Sequence of chain 1.A:
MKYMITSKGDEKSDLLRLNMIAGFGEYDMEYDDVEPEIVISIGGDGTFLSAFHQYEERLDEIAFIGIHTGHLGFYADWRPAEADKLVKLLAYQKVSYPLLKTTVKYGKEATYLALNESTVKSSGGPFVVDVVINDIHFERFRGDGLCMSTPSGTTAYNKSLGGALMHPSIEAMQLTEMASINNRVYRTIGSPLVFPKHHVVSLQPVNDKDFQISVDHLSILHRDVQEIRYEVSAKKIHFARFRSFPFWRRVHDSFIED

Binding-site contacts:
Ligand atom C2 contacts residue ILE187 of chain 1.A at 3.2 Å (hydrophobic).
Ligand atom C8 contacts residue HIS223 of chain 4.A at 3.8 Å.
Ligand atom C3' contacts residue GLU123 of chain 4.A at 3.4 Å.
Ligand atom C2 contacts residue SER166 of chain 4.A at 2.9 Å.
Ligand atom N1 contacts residue ILE187 of chain 1.A at 3.1 Å.
Ligand atom N6 contacts residue TYR163 of chain 4.A at 3.8 Å.
Ligand atom O2' contacts residue TYR163 of chain 4.A at 3.1 Å (h-bond).
Ligand atom C2 contacts residue TYR163 of chain 4.A at 3.9 Å (hydrophobic).
Ligand atom N3 contacts residue ILE187 of chain 1.A at 3.9 Å.
Ligand atom C6 contacts residue ALA185 of chain 1.A at 3.7 Å (hydrophobic).
Ligand atom O5' contacts residue LEU49 of chain 4.A at 3.2 Å.
Ligand atom N6 contacts residue GLY149 of chain 1.A at 3.5 Å.
Ligand atom N6 contacts residue ALA185 of chain 1.A at 3.0 Å (h-bond).
Ligand atom O2' contacts residue GLU123 of chain 4.A at 2.5 Å (salt-bridge).
Ligand atom O4' contacts residue AOC1 of chain 4.C at 3.2 Å.
Ligand atom C4 contacts residue TYR163 of chain 4.A at 3.9 Å (hydrophobic).
Ligand atom O3' contacts residue GLU123 of chain 4.A at 2.8 Å (salt-bridge).
Ligand atom CAH contacts residue AOC1 of chain 4.C at 3.5 Å.
Ligand atom C5' contacts residue HIS223 of chain 4.A at 3.5 Å.
Ligand atom CAA contacts residue AOC1 of chain 4.C at 3.8 Å.
Ligand atom C1' contacts residue AOC1 of chain 4.C at 3.9 Å.
Ligand atom C6 contacts residue ILE187 of chain 1.A at 3.8 Å (hydrophobic).
Ligand atom N1 contacts residue SER166 of chain 4.A at 3.2 Å (h-bond).
Ligand atom C6 contacts residue TYR163 of chain 4.A at 3.6 Å (hydrophobic).
Ligand atom O3' contacts residue ASN122 of chain 4.A at 3.0 Å (h-bond).
Ligand atom C5 contacts residue AOC1 of chain 4.C at 3.9 Å.
Ligand atom N3 contacts residue TYR163 of chain 4.A at 3.5 Å.
Ligand atom C2' contacts residue GLU123 of chain 4.A at 3.3 Å.
Ligand atom N6 contacts residue ASP150 of chain 1.A at 3.0 Å (salt-bridge).
Ligand atom O2' contacts residue ALA162 of chain 4.A at 3.0 Å.
Ligand atom C5 contacts residue TYR163 of chain 4.A at 3.7 Å (hydrophobic).
Ligand atom O2' contacts residue ASN122 of chain 4.A at 3.7 Å.
Ligand atom O5' contacts residue AOC1 of chain 4.C at 3.6 Å.
Ligand atom CAH contacts residue LEU49 of chain 4.A at 4.0 Å (hydrophobic).
Ligand atom N9 contacts residue TYR163 of chain 4.A at 3.9 Å.
Ligand atom C2' contacts residue TYR163 of chain 4.A at 3.6 Å (hydrophobic).
Ligand atom N7 contacts residue AOC1 of chain 4.C at 3.5 Å.
Ligand atom N1 contacts residue ALA185 of chain 1.A at 3.4 Å (h-bond).
Ligand atom N1 contacts residue TYR163 of chain 4.A at 3.9 Å.
Ligand atom C8 contacts residue AOC1 of chain 4.C at 3.6 Å.

The protein below binds the small molecule below.
Small molecule (SMILES): C#CCOC[C@H]1O[C@@H](n2cnc3c(N)ncnc32)[C@H](O)[C@@H]1O

Sequence of chain 4.A:
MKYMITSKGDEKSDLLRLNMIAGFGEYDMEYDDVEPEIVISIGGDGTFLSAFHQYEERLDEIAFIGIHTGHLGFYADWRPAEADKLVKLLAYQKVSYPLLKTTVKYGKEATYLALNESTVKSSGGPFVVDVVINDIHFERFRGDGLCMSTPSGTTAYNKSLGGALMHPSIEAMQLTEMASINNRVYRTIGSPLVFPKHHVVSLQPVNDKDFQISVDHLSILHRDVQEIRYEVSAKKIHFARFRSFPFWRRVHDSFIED